Binding-site contacts:
Ligand atom C3 contacts residue GOL1 of chain 1.G at 3.2 Å.
Ligand atom C43 contacts residue ALA229 of chain 1.B at 3.8 Å (hydrophobic).
Ligand atom C3 contacts residue SER230 of chain 1.B at 3.6 Å.
Ligand atom N12 contacts residue THR85 of chain 1.B at 3.9 Å.
Ligand atom C31 contacts residue ASP38 of chain 1.B at 3.4 Å.
Ligand atom C45 contacts residue TYR83 of chain 1.B at 3.8 Å (hydrophobic).
Ligand atom C43 contacts residue ASP226 of chain 1.B at 3.3 Å.
Ligand atom O1 contacts residue THR85 of chain 1.B at 3.1 Å (h-bond).
Ligand atom C20 contacts residue THR85 of chain 1.B at 3.8 Å.
Ligand atom C15 contacts residue THR85 of chain 1.B at 3.4 Å.
Ligand atom C30 contacts residue VAL127 of chain 1.B at 3.8 Å (hydrophobic).
Ligand atom C39 contacts residue THR85 of chain 1.B at 3.5 Å.
Ligand atom C42 contacts residue GLY228 of chain 1.B at 3.5 Å.
Ligand atom C33 contacts residue GOL1 of chain 1.G at 3.9 Å.
Ligand atom C16 contacts residue THR85 of chain 1.B at 3.2 Å.
Ligand atom C13 contacts residue THR85 of chain 1.B at 3.7 Å.
Ligand atom C31 contacts residue VAL127 of chain 1.B at 3.4 Å (hydrophobic).
Ligand atom C17 contacts residue SER230 of chain 1.B at 3.6 Å.
Ligand atom C42 contacts residue ASP226 of chain 1.B at 3.5 Å.
Ligand atom C1 contacts residue GLN19 of chain 1.B at 3.4 Å.
Ligand atom N44 contacts residue ASP38 of chain 1.B at 2.9 Å (salt-bridge).
Ligand atom C2 contacts residue GLN19 of chain 1.B at 3.5 Å.
Ligand atom C30 contacts residue TYR83 of chain 1.B at 3.5 Å (hydrophobic).
Ligand atom C43 contacts residue GLY228 of chain 1.B at 3.4 Å.
Ligand atom N44 contacts residue ASP226 of chain 1.B at 3.4 Å (salt-bridge).
Ligand atom C2 contacts residue GOL1 of chain 1.G at 3.7 Å.
Ligand atom C26 contacts residue THR85 of chain 1.B at 4.0 Å.
Ligand atom C43 contacts residue ASP38 of chain 1.B at 3.0 Å.
Ligand atom N44 contacts residue GLY40 of chain 1.B at 3.9 Å.
Ligand atom C33 contacts residue GLY228 of chain 1.B at 3.5 Å.
Ligand atom C14 contacts residue THR85 of chain 1.B at 3.4 Å.
Ligand atom C18 contacts residue SER230 of chain 1.B at 3.5 Å.
Ligand atom O41 contacts residue THR85 of chain 1.B at 2.7 Å (h-bond).
Ligand atom C32 contacts residue GLY228 of chain 1.B at 4.0 Å.
Ligand atom C45 contacts residue ASP38 of chain 1.B at 3.3 Å.
Ligand atom C42 contacts residue ALA229 of chain 1.B at 3.9 Å (hydrophobic).
Ligand atom O41 contacts residue TYR83 of chain 1.B at 3.6 Å.
Ligand atom C32 contacts residue ASP38 of chain 1.B at 3.8 Å.
Ligand atom C19 contacts residue ALA229 of chain 1.B at 3.9 Å (hydrophobic).
Ligand atom O41 contacts residue SER84 of chain 1.B at 3.6 Å.

The small molecule below binds the protein below.
Small molecule (SMILES): O=C(c1c(Oc2ccccc2)n(-c2ccccc2)c2ccccc12)N1CCNCC1

Sequence of chain 1.B:
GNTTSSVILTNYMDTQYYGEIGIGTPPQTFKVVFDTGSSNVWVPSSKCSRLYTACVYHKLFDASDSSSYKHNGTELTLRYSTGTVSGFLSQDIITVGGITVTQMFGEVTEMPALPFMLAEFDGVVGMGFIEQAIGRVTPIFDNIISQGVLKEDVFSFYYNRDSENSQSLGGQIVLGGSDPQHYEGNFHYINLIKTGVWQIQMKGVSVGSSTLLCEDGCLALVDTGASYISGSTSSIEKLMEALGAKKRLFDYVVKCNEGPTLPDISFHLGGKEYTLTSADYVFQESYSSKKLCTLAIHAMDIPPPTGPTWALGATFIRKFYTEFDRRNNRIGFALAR